Sequence of chain 1.C:
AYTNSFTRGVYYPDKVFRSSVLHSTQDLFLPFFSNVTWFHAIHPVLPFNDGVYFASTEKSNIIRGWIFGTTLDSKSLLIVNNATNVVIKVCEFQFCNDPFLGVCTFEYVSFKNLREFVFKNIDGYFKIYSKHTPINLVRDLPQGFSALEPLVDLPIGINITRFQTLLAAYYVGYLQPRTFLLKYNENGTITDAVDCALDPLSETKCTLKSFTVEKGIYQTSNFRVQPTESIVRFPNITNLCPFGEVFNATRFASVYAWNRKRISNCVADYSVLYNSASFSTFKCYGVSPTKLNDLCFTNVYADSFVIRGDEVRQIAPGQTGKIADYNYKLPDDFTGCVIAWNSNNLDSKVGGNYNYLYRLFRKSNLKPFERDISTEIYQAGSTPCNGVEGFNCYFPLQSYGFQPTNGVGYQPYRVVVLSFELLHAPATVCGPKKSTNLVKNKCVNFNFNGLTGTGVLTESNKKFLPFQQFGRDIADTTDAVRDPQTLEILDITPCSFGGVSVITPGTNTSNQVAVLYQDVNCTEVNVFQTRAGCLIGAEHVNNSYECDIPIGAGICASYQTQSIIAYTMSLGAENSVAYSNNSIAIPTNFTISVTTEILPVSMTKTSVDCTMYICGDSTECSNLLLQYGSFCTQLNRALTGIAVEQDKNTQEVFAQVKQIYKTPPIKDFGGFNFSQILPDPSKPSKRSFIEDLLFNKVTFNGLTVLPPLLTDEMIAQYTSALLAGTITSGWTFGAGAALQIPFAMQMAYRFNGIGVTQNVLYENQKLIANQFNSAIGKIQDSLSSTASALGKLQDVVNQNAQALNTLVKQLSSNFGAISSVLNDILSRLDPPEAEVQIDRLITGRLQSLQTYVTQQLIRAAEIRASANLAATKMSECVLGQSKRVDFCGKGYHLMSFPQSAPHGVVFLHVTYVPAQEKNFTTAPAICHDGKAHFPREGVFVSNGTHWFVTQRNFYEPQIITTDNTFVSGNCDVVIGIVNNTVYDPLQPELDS

A protein and the small-molecule ligand that binds it are described below.
Small molecule (SMILES): CC(=O)N[C@@H]1[C@@H](O)[C@H](O)[C@@H](CO)O[C@H]1O

Binding-site contacts:
Ligand atom C6 contacts residue GLN804 of chain 1.C at 4.0 Å.
Ligand atom C6 contacts residue SER803 of chain 1.C at 4.3 Å.
Ligand atom O6 contacts residue SER803 of chain 1.C at 3.7 Å.
Ligand atom C3 contacts residue ASN801 of chain 1.C at 3.8 Å.
Ligand atom O7 contacts residue ASN801 of chain 1.C at 3.6 Å.
Ligand atom C5 contacts residue ASN801 of chain 1.C at 3.7 Å.
Ligand atom C1 contacts residue ASN801 of chain 1.C at 1.4 Å.
Ligand atom O5 contacts residue SER803 of chain 1.C at 3.5 Å (h-bond).
Ligand atom C7 contacts residue ASN801 of chain 1.C at 3.5 Å.
Ligand atom O7 contacts residue SER803 of chain 1.C at 4.4 Å.
Ligand atom C4 contacts residue ASN801 of chain 1.C at 4.2 Å.
Ligand atom C2 contacts residue ASN801 of chain 1.C at 2.5 Å.
Ligand atom O5 contacts residue ASN801 of chain 1.C at 2.4 Å (h-bond).
Ligand atom C5 contacts residue SER803 of chain 1.C at 3.6 Å.
Ligand atom O6 contacts residue GLN804 of chain 1.C at 3.4 Å.
Ligand atom N2 contacts residue ASN801 of chain 1.C at 2.9 Å (h-bond).
Ligand atom C1 contacts residue SER803 of chain 1.C at 3.6 Å.